Binding-site contacts:
Ligand atom C4 contacts residue GLN244 of chain 1.A at 4.3 Å.
Ligand atom O4 contacts residue GLN244 of chain 1.A at 3.8 Å.
Ligand atom C5 contacts residue ASN268 of chain 1.A at 3.7 Å.
Ligand atom O6 contacts residue SER265 of chain 1.A at 3.9 Å.
Ligand atom C1 contacts residue ASN268 of chain 1.A at 1.4 Å.
Ligand atom C8 contacts residue LEU245 of chain 1.A at 4.5 Å (hydrophobic).
Ligand atom C7 contacts residue ASN268 of chain 1.A at 3.5 Å.
Ligand atom C4 contacts residue ASN268 of chain 1.A at 4.2 Å.
Ligand atom N2 contacts residue THR243 of chain 1.A at 3.1 Å (h-bond).
Ligand atom N2 contacts residue GLN244 of chain 1.A at 4.0 Å.
Ligand atom C3 contacts residue ASN268 of chain 1.A at 3.8 Å.
Ligand atom C3 contacts residue THR243 of chain 1.A at 4.0 Å.
Ligand atom C1 contacts residue THR243 of chain 1.A at 3.9 Å.
Ligand atom C8 contacts residue ASN268 of chain 1.A at 3.8 Å.
Ligand atom N2 contacts residue ASN268 of chain 1.A at 3.0 Å (h-bond).
Ligand atom C5 contacts residue THR243 of chain 1.A at 4.1 Å.
Ligand atom O3 contacts residue GLN244 of chain 1.A at 3.2 Å.
Ligand atom C5 contacts residue SER265 of chain 1.A at 4.0 Å.
Ligand atom O5 contacts residue THR243 of chain 1.A at 4.2 Å.
Ligand atom O7 contacts residue ASN268 of chain 1.A at 3.7 Å.
Ligand atom C2 contacts residue ASN268 of chain 1.A at 2.4 Å.
Ligand atom C7 contacts residue THR243 of chain 1.A at 4.0 Å.
Ligand atom C1 contacts residue SER265 of chain 1.A at 4.3 Å.
Ligand atom C2 contacts residue THR243 of chain 1.A at 3.9 Å.
Ligand atom C3 contacts residue GLN244 of chain 1.A at 3.5 Å.
Ligand atom C8 contacts residue THR243 of chain 1.A at 3.9 Å.
Ligand atom O5 contacts residue ASN268 of chain 1.A at 2.4 Å (h-bond).
Ligand atom O5 contacts residue SER265 of chain 1.A at 3.8 Å.
Ligand atom C2 contacts residue GLN244 of chain 1.A at 4.5 Å.

This protein binds this small molecule.
Small molecule (SMILES): CC(=O)N[C@@H]1[C@@H](O)[C@H](O)[C@@H](CO)O[C@H]1O

Sequence of chain 1.A:
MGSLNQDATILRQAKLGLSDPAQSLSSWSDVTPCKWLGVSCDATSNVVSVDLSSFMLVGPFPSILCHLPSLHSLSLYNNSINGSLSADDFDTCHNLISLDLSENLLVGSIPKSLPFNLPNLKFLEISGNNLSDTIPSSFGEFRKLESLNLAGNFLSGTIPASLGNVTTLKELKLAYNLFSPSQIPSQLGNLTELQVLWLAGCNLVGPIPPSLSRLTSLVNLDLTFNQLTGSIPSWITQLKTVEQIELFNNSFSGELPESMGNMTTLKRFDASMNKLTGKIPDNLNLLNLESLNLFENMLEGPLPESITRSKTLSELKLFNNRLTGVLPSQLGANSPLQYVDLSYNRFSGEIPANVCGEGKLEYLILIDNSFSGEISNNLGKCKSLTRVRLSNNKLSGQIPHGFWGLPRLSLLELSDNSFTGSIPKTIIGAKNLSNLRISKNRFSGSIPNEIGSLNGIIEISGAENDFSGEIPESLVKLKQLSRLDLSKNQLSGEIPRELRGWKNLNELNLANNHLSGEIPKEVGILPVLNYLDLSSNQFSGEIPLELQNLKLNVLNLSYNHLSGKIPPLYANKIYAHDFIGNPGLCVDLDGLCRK